This protein binds this small molecule.
Small molecule (SMILES): CC(=O)N[C@H]1[C@H](O[C@H]2[C@H](O)[C@@H](NC(C)=O)CO[C@@H]2CO)O[C@H](CO)[C@@H](O)[C@@H]1O

Binding-site contacts:
Ligand atom O4 contacts residue THR163 of chain 1.A at 3.9 Å.
Ligand atom O5 contacts residue THR163 of chain 1.A at 3.6 Å.
Ligand atom O7 contacts residue PHE161 of chain 1.A at 3.3 Å.
Ligand atom C8 contacts residue SER71 of chain 1.A at 3.8 Å.
Ligand atom O6 contacts residue THR163 of chain 1.A at 3.9 Å.
Ligand atom C7 contacts residue SER71 of chain 1.A at 4.1 Å.
Ligand atom C7 contacts residue GLY30 of chain 1.A at 4.3 Å.
Ligand atom C4 contacts residue PHE161 of chain 1.A at 4.2 Å (hydrophobic).
Ligand atom C6 contacts residue LEU25 of chain 1.A at 4.2 Å (hydrophobic).
Ligand atom C8 contacts residue LEU25 of chain 1.A at 3.5 Å (hydrophobic).
Ligand atom C7 contacts residue ASN69 of chain 1.A at 3.7 Å.
Ligand atom C4 contacts residue ASN69 of chain 1.A at 4.1 Å.
Ligand atom O5 contacts residue LEU72 of chain 1.A at 4.3 Å.
Ligand atom O4 contacts residue PHE161 of chain 1.A at 4.0 Å.
Ligand atom C3 contacts residue ASN69 of chain 1.A at 3.7 Å.
Ligand atom O7 contacts residue ASN69 of chain 1.A at 4.0 Å.
Ligand atom C1 contacts residue ASN69 of chain 1.A at 1.3 Å.
Ligand atom O5 contacts residue ASN69 of chain 1.A at 2.2 Å (h-bond).
Ligand atom C2 contacts residue ASN69 of chain 1.A at 2.4 Å.
Ligand atom C7 contacts residue PHE161 of chain 1.A at 4.1 Å (hydrophobic).
Ligand atom O3 contacts residue THR163 of chain 1.A at 4.1 Å.
Ligand atom C5 contacts residue PHE161 of chain 1.A at 3.9 Å (hydrophobic).
Ligand atom C2 contacts residue THR163 of chain 1.A at 4.2 Å.
Ligand atom C3 contacts residue PHE161 of chain 1.A at 4.1 Å (hydrophobic).
Ligand atom O7 contacts residue SER71 of chain 1.A at 3.7 Å.
Ligand atom C5 contacts residue THR163 of chain 1.A at 4.5 Å.
Ligand atom O6 contacts residue LEU25 of chain 1.A at 4.2 Å.
Ligand atom C1 contacts residue THR163 of chain 1.A at 4.1 Å.
Ligand atom C8 contacts residue GLY30 of chain 1.A at 3.6 Å.
Ligand atom C6 contacts residue LEU72 of chain 1.A at 4.0 Å (hydrophobic).
Ligand atom C3 contacts residue THR163 of chain 1.A at 4.4 Å.
Ligand atom N2 contacts residue ASN69 of chain 1.A at 2.9 Å (h-bond).
Ligand atom C5 contacts residue ASN69 of chain 1.A at 3.5 Å.

Sequence of chain 1.A:
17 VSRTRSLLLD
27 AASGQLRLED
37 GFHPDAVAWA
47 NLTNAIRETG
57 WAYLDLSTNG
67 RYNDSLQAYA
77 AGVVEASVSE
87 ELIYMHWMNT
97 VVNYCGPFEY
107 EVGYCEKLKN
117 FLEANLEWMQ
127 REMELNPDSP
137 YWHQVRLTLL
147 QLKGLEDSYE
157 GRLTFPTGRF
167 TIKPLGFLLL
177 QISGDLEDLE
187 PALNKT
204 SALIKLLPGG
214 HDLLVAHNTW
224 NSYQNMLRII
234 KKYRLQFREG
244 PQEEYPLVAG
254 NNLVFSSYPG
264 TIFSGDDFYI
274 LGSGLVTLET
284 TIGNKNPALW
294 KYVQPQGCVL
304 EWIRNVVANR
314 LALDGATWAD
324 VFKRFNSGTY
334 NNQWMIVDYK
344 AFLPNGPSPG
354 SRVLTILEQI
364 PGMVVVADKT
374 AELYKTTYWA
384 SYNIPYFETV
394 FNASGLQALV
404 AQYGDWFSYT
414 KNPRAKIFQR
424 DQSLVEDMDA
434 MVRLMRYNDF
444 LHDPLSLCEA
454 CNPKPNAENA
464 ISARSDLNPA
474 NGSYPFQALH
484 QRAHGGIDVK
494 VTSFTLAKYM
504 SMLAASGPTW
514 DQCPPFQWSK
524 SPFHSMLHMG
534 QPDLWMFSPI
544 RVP